Sequence of chain 1.A:
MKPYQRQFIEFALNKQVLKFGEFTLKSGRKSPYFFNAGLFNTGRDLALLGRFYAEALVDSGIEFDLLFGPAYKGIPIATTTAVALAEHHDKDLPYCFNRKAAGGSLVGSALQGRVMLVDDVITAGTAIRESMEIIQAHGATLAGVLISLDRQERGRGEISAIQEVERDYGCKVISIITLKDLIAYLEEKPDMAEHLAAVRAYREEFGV

Binding-site contacts:
Ligand atom O2P contacts residue VAL126 of chain 1.A at 3.1 Å (h-bond).
Ligand atom O2 contacts residue VAL126 of chain 1.A at 3.5 Å.
Ligand atom P contacts residue VAL126 of chain 1.A at 3.7 Å.
Ligand atom O71 contacts residue LEU25 of chain 1.A at 3.4 Å.
Ligand atom N3 contacts residue VAL126 of chain 1.A at 3.7 Å.
Ligand atom N1 contacts residue THR128 of chain 1.A at 3.4 Å.
Ligand atom O3P contacts residue LYS73 of chain 1.A at 3.4 Å (salt-bridge).
Ligand atom C2 contacts residue PHE35 of chain 1.A at 3.6 Å (hydrophobic).
Ligand atom C4 contacts residue ARG156 of chain 1.A at 3.0 Å.
Ligand atom O3' contacts residue LYS26 of chain 1.A at 3.2 Å (salt-bridge).
Ligand atom P contacts residue THR131 of chain 1.A at 3.1 Å.
Ligand atom O2P contacts residue THR131 of chain 1.A at 2.5 Å (h-bond).
Ligand atom O4' contacts residue VAL126 of chain 1.A at 3.8 Å.
Ligand atom O3P contacts residue THR131 of chain 1.A at 3.7 Å.
Ligand atom O2 contacts residue PHE35 of chain 1.A at 3.3 Å (h-bond).
Ligand atom O1P contacts residue THR131 of chain 1.A at 3.0 Å (h-bond).
Ligand atom C4' contacts residue THR128 of chain 1.A at 3.9 Å.
Ligand atom C6 contacts residue THR128 of chain 1.A at 3.3 Å.
Ligand atom C2 contacts residue VAL126 of chain 1.A at 3.6 Å (hydrophobic).
Ligand atom O2' contacts residue PHE34 of chain 1.A at 2.9 Å.
Ligand atom O71 contacts residue LYS26 of chain 1.A at 3.1 Å (salt-bridge).
Ligand atom O1P contacts residue THR128 of chain 1.A at 3.2 Å (h-bond).
Ligand atom C5 contacts residue ARG156 of chain 1.A at 2.9 Å.
Ligand atom O2P contacts residue ALA129 of chain 1.A at 3.8 Å.
Ligand atom C2' contacts residue PHE34 of chain 1.A at 3.9 Å (hydrophobic).
Ligand atom O1P contacts residue ALA129 of chain 1.A at 3.2 Å (h-bond).
Ligand atom O5' contacts residue THR128 of chain 1.A at 3.7 Å.
Ligand atom C7 contacts residue LEU25 of chain 1.A at 3.9 Å (hydrophobic).
Ligand atom C5 contacts residue THR128 of chain 1.A at 3.7 Å.
Ligand atom O4 contacts residue ARG156 of chain 1.A at 2.4 Å.
Ligand atom C5' contacts residue VAL126 of chain 1.A at 3.6 Å (hydrophobic).
Ligand atom O2P contacts residue THR128 of chain 1.A at 3.0 Å (h-bond).
Ligand atom C1' contacts residue THR128 of chain 1.A at 3.7 Å.
Ligand atom O2P contacts residue ILE127 of chain 1.A at 3.0 Å.
Ligand atom O72 contacts residue THR128 of chain 1.A at 2.9 Å.
Ligand atom O4' contacts residue THR128 of chain 1.A at 3.1 Å.
Ligand atom N3 contacts residue PHE35 of chain 1.A at 3.2 Å (h-bond).
Ligand atom C7 contacts residue THR128 of chain 1.A at 3.5 Å.
Ligand atom O5' contacts residue VAL126 of chain 1.A at 2.8 Å (h-bond).
Ligand atom P contacts residue THR128 of chain 1.A at 3.6 Å.

A protein and the small-molecule ligand that binds it are described below.
Small molecule (SMILES): O=C(O)c1cc(=O)[nH]c(=O)n1[C@@H]1O[C@H](COP(=O)(O)O)[C@@H](O)[C@H]1O